The small molecule below binds the protein below.
Small molecule (SMILES): CN(C)CCCN1c2ccccc2Sc2ccc(Br)cc21

Sequence of chain 1.J:
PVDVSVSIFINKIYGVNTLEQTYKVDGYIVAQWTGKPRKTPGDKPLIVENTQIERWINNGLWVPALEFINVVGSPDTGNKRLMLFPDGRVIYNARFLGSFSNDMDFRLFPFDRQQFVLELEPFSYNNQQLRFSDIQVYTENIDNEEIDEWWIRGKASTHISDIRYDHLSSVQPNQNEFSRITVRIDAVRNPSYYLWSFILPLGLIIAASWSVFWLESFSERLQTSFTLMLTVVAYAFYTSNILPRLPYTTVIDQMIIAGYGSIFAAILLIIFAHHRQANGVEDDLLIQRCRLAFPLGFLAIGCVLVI

Binding-site contacts:
Ligand atom BR1 contacts residue TYR28 of chain 1.J at 3.5 Å.
Ligand atom BR1 contacts residue ASN93 of chain 1.J at 3.9 Å.